The small molecule below binds the protein below.
Small molecule (SMILES): Oc1cccc(-c2ccccc2)c1O

Sequence of chain 1.A:
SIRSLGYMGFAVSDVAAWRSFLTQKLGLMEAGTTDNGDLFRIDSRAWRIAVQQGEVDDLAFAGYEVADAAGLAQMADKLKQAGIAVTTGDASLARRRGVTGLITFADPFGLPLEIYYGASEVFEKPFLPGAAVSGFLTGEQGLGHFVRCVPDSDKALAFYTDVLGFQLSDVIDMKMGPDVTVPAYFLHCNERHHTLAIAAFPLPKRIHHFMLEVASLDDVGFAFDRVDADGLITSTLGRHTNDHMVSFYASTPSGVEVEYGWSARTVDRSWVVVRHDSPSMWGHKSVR

Binding-site contacts:
Ligand atom OK2 contacts residue HIS240 of chain 1.A at 4.0 Å.
Ligand atom CK3 contacts residue FE21 of chain 1.B at 2.9 Å.
Ligand atom CK3 contacts residue HIS240 of chain 1.A at 3.5 Å.
Ligand atom CK7 contacts residue TYR249 of chain 1.A at 3.8 Å (hydrophobic).
Ligand atom CK4 contacts residue HIS194 of chain 1.A at 3.9 Å.
Ligand atom OK1 contacts residue ASP243 of chain 1.A at 3.6 Å.
Ligand atom CK9 contacts residue MET174 of chain 1.A at 4.0 Å (hydrophobic).
Ligand atom OK1 contacts residue FE21 of chain 1.B at 2.4 Å.
Ligand atom CK5 contacts residue PHE186 of chain 1.A at 3.8 Å (hydrophobic).
Ligand atom CK6 contacts residue ILE172 of chain 1.A at 3.8 Å (hydrophobic).
Ligand atom CKC contacts residue TYR249 of chain 1.A at 3.2 Å (hydrophobic).
Ligand atom OK1 contacts residue HIS145 of chain 1.A at 3.3 Å.
Ligand atom CK5 contacts residue HIS240 of chain 1.A at 3.3 Å.
Ligand atom CK5 contacts residue ASN242 of chain 1.A at 3.3 Å.
Ligand atom OK2 contacts residue TYR249 of chain 1.A at 2.8 Å (h-bond).
Ligand atom CK2 contacts residue HIS240 of chain 1.A at 3.6 Å.
Ligand atom CKA contacts residue MET174 of chain 1.A at 3.8 Å (hydrophobic).
Ligand atom CK4 contacts residue HIS240 of chain 1.A at 3.2 Å.
Ligand atom CK1 contacts residue PHE186 of chain 1.A at 3.5 Å (hydrophobic).
Ligand atom CK9 contacts residue PHE201 of chain 1.A at 3.8 Å (hydrophobic).
Ligand atom CK2 contacts residue TYR249 of chain 1.A at 3.7 Å (hydrophobic).
Ligand atom CKC contacts residue TBU1 of chain 1.D at 3.8 Å.
Ligand atom OK1 contacts residue GLU259 of chain 1.A at 3.2 Å (salt-bridge).
Ligand atom CKA contacts residue HIS208 of chain 1.A at 4.0 Å.
Ligand atom CK3 contacts residue TYR249 of chain 1.A at 3.2 Å (hydrophobic).
Ligand atom CK6 contacts residue ASN242 of chain 1.A at 3.2 Å.
Ligand atom OK2 contacts residue GLU259 of chain 1.A at 3.2 Å (salt-bridge).
Ligand atom CK4 contacts residue TYR249 of chain 1.A at 3.9 Å (hydrophobic).
Ligand atom OK2 contacts residue HIS145 of chain 1.A at 4.0 Å.
Ligand atom OK1 contacts residue HIS240 of chain 1.A at 3.4 Å (h-bond).
Ligand atom OK2 contacts residue HIS209 of chain 1.A at 2.7 Å.
Ligand atom CK6 contacts residue PHE186 of chain 1.A at 3.6 Å (hydrophobic).
Ligand atom CK1 contacts residue HIS240 of chain 1.A at 3.7 Å.
Ligand atom CK4 contacts residue FE21 of chain 1.B at 3.0 Å.
Ligand atom OK1 contacts residue HIS194 of chain 1.A at 3.4 Å.
Ligand atom CKB contacts residue TBU1 of chain 1.D at 3.3 Å.
Ligand atom CK6 contacts residue HIS240 of chain 1.A at 3.3 Å.
Ligand atom OK2 contacts residue FE21 of chain 1.B at 2.0 Å.
Ligand atom CK1 contacts residue PRO279 of chain 1.A at 3.9 Å (hydrophobic).
Ligand atom CK5 contacts residue HIS194 of chain 1.A at 3.9 Å.